Binding-site contacts:
Ligand atom O6 contacts residue THR291 of chain 1.B at 3.7 Å.
Ligand atom C5 contacts residue GLY380 of chain 1.B at 4.0 Å.
Ligand atom C5 contacts residue ASN376 of chain 1.B at 4.1 Å.
Ligand atom O4 contacts residue ASN437 of chain 1.B at 3.6 Å.
Ligand atom C6 contacts residue ASN376 of chain 1.B at 3.5 Å.
Ligand atom O4 contacts residue ASN376 of chain 1.B at 2.9 Å (h-bond).
Ligand atom O4 contacts residue PHE436 of chain 1.B at 3.5 Å.
Ligand atom O6 contacts residue GLY380 of chain 1.B at 4.2 Å.
Ligand atom O4 contacts residue LEU379 of chain 1.B at 4.2 Å.
Ligand atom O5 contacts residue GLY380 of chain 1.B at 3.4 Å.
Ligand atom O5 contacts residue TYR383 of chain 1.B at 3.5 Å.
Ligand atom C6 contacts residue PHE436 of chain 1.B at 3.7 Å (hydrophobic).
Ligand atom C4 contacts residue ASN440 of chain 1.B at 4.2 Å.
Ligand atom C4 contacts residue PHE436 of chain 1.B at 4.2 Å (hydrophobic).
Ligand atom C6 contacts residue THR291 of chain 1.B at 4.1 Å.
Ligand atom C4 contacts residue LEU379 of chain 1.B at 3.9 Å (hydrophobic).
Ligand atom C5 contacts residue PHE436 of chain 1.B at 3.7 Å (hydrophobic).
Ligand atom O6 contacts residue TYR383 of chain 1.B at 4.1 Å.
Ligand atom C6 contacts residue ASN437 of chain 1.B at 3.5 Å.
Ligand atom O6 contacts residue ASN437 of chain 1.B at 2.6 Å (h-bond).
Ligand atom C4 contacts residue TYR325 of chain 1.B at 4.2 Å (hydrophobic).
Ligand atom C3 contacts residue TYR325 of chain 1.B at 3.5 Å (hydrophobic).
Ligand atom C3 contacts residue PHE436 of chain 1.B at 4.1 Å (hydrophobic).
Ligand atom C6 contacts residue SER433 of chain 1.B at 3.9 Å.
Ligand atom O5 contacts residue LEU379 of chain 1.B at 4.1 Å.
Ligand atom C5 contacts residue ASN437 of chain 1.B at 4.0 Å.
Ligand atom O4 contacts residue ASN440 of chain 1.B at 2.8 Å (h-bond).
Ligand atom C1 contacts residue TYR383 of chain 1.B at 3.9 Å (hydrophobic).
Ligand atom C6 contacts residue GLY380 of chain 1.B at 3.7 Å.
Ligand atom C2 contacts residue TYR383 of chain 1.B at 3.9 Å (hydrophobic).
Ligand atom C6 contacts residue TYR383 of chain 1.B at 4.1 Å (hydrophobic).
Ligand atom O1 contacts residue PHE436 of chain 1.B at 4.1 Å.
Ligand atom C4 contacts residue ASN376 of chain 1.B at 3.6 Å.
Ligand atom O3 contacts residue TYR325 of chain 1.B at 2.6 Å (h-bond).
Ligand atom C2 contacts residue LEU379 of chain 1.B at 4.0 Å (hydrophobic).
Ligand atom C2 contacts residue TYR325 of chain 1.B at 3.5 Å (hydrophobic).
Ligand atom O2 contacts residue TYR325 of chain 1.B at 3.6 Å.
Ligand atom O6 contacts residue PHE436 of chain 1.B at 3.9 Å.
Ligand atom O6 contacts residue SER433 of chain 1.B at 3.1 Å (h-bond).
Ligand atom O3 contacts residue LEU379 of chain 1.B at 3.6 Å.

Sequence of chain 1.B:
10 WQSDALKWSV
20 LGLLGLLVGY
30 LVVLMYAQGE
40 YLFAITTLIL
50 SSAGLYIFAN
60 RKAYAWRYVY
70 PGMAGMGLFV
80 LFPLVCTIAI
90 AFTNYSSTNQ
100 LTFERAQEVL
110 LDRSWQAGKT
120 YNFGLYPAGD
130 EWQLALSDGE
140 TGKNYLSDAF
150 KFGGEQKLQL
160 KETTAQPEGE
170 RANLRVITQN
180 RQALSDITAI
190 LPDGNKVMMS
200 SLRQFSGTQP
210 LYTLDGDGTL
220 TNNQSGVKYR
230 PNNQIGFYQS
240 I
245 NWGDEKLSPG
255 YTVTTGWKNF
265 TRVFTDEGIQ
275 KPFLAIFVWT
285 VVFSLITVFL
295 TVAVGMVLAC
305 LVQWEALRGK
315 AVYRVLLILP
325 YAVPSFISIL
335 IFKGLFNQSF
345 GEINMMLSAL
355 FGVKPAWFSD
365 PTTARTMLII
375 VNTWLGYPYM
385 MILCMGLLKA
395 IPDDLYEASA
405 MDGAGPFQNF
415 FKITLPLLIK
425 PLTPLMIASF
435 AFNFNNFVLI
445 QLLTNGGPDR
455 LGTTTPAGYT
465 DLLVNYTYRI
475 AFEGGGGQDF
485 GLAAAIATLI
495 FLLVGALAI

A protein and the small-molecule ligand that binds it are described below.
Small molecule (SMILES): OC[C@H]1O[C@H](O[C@H]2[C@H](O)[C@@H](O)[C@@H](O)O[C@@H]2CO)[C@H](O)[C@@H](O)[C@@H]1O